A protein and the small-molecule ligand that binds it are described below.
Small molecule (SMILES): CC(=O)N[C@@H]1[C@@H](O)[C@H](O)[C@@H](CO)O[C@H]1O

Binding-site contacts:
Ligand atom O5 contacts residue SER151 of chain 1.B at 4.0 Å.
Ligand atom C8 contacts residue ASN154 of chain 1.B at 4.5 Å.
Ligand atom O6 contacts residue ALA147 of chain 1.B at 3.8 Å.
Ligand atom C6 contacts residue ALA147 of chain 1.B at 3.3 Å (hydrophobic).
Ligand atom C5 contacts residue GLU150 of chain 1.B at 4.4 Å.
Ligand atom O6 contacts residue GLU150 of chain 1.B at 3.5 Å.
Ligand atom C6 contacts residue SER151 of chain 1.B at 4.1 Å.
Ligand atom C5 contacts residue THR156 of chain 1.B at 4.2 Å.
Ligand atom O7 contacts residue ASN154 of chain 1.B at 3.3 Å (h-bond).
Ligand atom C7 contacts residue ASN154 of chain 1.B at 3.3 Å.
Ligand atom C1 contacts residue GLU150 of chain 1.B at 4.3 Å.
Ligand atom C4 contacts residue ASN154 of chain 1.B at 4.2 Å.
Ligand atom C6 contacts residue GLU150 of chain 1.B at 4.0 Å.
Ligand atom C3 contacts residue ASN154 of chain 1.B at 3.9 Å.
Ligand atom C1 contacts residue THR156 of chain 1.B at 3.5 Å.
Ligand atom C2 contacts residue ASN154 of chain 1.B at 2.5 Å.
Ligand atom C7 contacts residue THR156 of chain 1.B at 4.4 Å.
Ligand atom O5 contacts residue GLU150 of chain 1.B at 3.5 Å.
Ligand atom C8 contacts residue THR156 of chain 1.B at 4.1 Å.
Ligand atom O5 contacts residue ASN154 of chain 1.B at 2.4 Å (h-bond).
Ligand atom O5 contacts residue THR156 of chain 1.B at 3.9 Å.
Ligand atom C1 contacts residue ASN154 of chain 1.B at 1.5 Å.
Ligand atom C5 contacts residue ASN154 of chain 1.B at 3.7 Å.
Ligand atom N2 contacts residue THR156 of chain 1.B at 4.0 Å.
Ligand atom N2 contacts residue ASN154 of chain 1.B at 3.0 Å (h-bond).

Sequence of chain 1.B:
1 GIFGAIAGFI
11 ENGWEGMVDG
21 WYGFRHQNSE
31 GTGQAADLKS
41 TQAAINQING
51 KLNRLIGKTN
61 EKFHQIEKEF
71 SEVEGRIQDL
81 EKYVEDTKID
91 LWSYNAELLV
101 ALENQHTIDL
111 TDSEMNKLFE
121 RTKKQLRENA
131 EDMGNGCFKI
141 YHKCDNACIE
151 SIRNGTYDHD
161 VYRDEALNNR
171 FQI